A protein and the small-molecule ligand that binds it are described below.
Small molecule (SMILES): CC(C)n1nc(-c2ccc3oc(N)nc3c2)c2c(N)nc(N)nc21

Binding-site contacts:
Ligand atom C8 contacts residue MET666 of chain 1.A at 3.9 Å (hydrophobic).
Ligand atom C44 contacts residue ASP827 of chain 1.A at 3.6 Å.
Ligand atom N10 contacts residue ASP704 of chain 1.A at 2.8 Å (salt-bridge).
Ligand atom C13 contacts residue THR750 of chain 1.A at 3.6 Å.
Ligand atom N7 contacts residue ILE742 of chain 1.A at 3.8 Å.
Ligand atom C44 contacts residue ASP704 of chain 1.A at 4.0 Å.
Ligand atom N8 contacts residue MET816 of chain 1.A at 4.0 Å.
Ligand atom C28 contacts residue ASP827 of chain 1.A at 4.0 Å.
Ligand atom C1 contacts residue ILE694 of chain 1.A at 3.6 Å (hydrophobic).
Ligand atom N4 contacts residue MET816 of chain 1.A at 3.6 Å.
Ligand atom N8 contacts residue VAL745 of chain 1.A at 2.7 Å (h-bond).
Ligand atom C44 contacts residue TYR730 of chain 1.A at 3.8 Å (hydrophobic).
Ligand atom C31 contacts residue ILE694 of chain 1.A at 3.7 Å (hydrophobic).
Ligand atom N8 contacts residue SER748 of chain 1.A at 3.1 Å (h-bond).
Ligand atom C10 contacts residue ILE694 of chain 1.A at 3.6 Å (hydrophobic).
Ligand atom C30 contacts residue ILE742 of chain 1.A at 3.8 Å (hydrophobic).
Ligand atom C30 contacts residue LYS696 of chain 1.A at 4.0 Å.
Ligand atom C27 contacts residue ILE826 of chain 1.A at 3.7 Å (hydrophobic).
Ligand atom O43 contacts residue ILE742 of chain 1.A at 3.5 Å.
Ligand atom C28 contacts residue ILE742 of chain 1.A at 3.8 Å (hydrophobic).
Ligand atom C44 contacts residue LYS696 of chain 1.A at 4.0 Å.
Ligand atom C19 contacts residue MET816 of chain 1.A at 3.9 Å (hydrophobic).
Ligand atom C28 contacts residue TYR730 of chain 1.A at 3.8 Å (hydrophobic).
Ligand atom C27 contacts residue ILE742 of chain 1.A at 3.9 Å (hydrophobic).
Ligand atom N7 contacts residue GLU743 of chain 1.A at 3.1 Å (salt-bridge).
Ligand atom N8 contacts residue VAL744 of chain 1.A at 3.8 Å.
Ligand atom N9 contacts residue TYR730 of chain 1.A at 2.8 Å (h-bond).
Ligand atom C9 contacts residue ILE694 of chain 1.A at 4.0 Å (hydrophobic).
Ligand atom C19 contacts residue VAL745 of chain 1.A at 3.9 Å (hydrophobic).
Ligand atom N6 contacts residue VAL745 of chain 1.A at 3.1 Å (h-bond).
Ligand atom N6 contacts residue VAL744 of chain 1.A at 3.7 Å.
Ligand atom C29 contacts residue ILE742 of chain 1.A at 3.7 Å (hydrophobic).
Ligand atom N10 contacts residue ASP827 of chain 1.A at 3.7 Å.
Ligand atom C15 contacts residue ILE694 of chain 1.A at 3.9 Å (hydrophobic).
Ligand atom O43 contacts residue LYS696 of chain 1.A at 2.9 Å (salt-bridge).
Ligand atom C14 contacts residue MET666 of chain 1.A at 4.0 Å (hydrophobic).
Ligand atom N9 contacts residue ASP827 of chain 1.A at 3.2 Å (salt-bridge).
Ligand atom C19 contacts residue SER748 of chain 1.A at 3.9 Å.
Ligand atom O43 contacts residue ASP827 of chain 1.A at 3.9 Å.
Ligand atom C29 contacts residue LYS696 of chain 1.A at 3.9 Å.

Sequence of chain 1.A:
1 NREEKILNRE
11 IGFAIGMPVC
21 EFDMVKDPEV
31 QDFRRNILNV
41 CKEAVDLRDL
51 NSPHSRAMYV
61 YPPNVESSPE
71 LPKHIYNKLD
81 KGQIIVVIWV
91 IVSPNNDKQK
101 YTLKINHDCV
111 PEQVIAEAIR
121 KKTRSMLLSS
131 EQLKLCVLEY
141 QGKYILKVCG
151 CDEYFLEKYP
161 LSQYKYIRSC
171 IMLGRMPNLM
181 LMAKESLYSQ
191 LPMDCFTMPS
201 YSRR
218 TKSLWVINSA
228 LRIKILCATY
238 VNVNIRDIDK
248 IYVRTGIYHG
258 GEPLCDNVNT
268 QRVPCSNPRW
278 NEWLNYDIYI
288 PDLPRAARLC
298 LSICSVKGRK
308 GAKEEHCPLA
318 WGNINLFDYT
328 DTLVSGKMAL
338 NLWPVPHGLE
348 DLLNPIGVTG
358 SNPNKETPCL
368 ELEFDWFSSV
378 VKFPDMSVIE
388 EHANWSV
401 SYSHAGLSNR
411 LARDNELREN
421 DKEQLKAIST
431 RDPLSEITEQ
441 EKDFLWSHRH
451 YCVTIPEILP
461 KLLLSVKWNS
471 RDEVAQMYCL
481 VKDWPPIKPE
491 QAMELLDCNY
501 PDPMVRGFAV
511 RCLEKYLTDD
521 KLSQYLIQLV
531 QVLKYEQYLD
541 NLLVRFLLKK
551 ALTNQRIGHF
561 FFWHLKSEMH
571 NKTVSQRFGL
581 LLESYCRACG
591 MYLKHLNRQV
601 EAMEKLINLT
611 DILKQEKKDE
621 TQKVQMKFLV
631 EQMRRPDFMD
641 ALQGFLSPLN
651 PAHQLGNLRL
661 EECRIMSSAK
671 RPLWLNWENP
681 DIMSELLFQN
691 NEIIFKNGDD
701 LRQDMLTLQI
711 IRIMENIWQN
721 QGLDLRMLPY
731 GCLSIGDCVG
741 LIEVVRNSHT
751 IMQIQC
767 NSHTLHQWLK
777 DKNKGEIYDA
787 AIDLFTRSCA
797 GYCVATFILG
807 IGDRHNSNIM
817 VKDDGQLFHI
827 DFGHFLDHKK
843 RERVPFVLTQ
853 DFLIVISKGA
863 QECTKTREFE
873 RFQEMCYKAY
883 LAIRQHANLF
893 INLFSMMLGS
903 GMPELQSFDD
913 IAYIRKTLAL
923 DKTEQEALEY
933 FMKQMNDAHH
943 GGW